Sequence of chain 1.E:
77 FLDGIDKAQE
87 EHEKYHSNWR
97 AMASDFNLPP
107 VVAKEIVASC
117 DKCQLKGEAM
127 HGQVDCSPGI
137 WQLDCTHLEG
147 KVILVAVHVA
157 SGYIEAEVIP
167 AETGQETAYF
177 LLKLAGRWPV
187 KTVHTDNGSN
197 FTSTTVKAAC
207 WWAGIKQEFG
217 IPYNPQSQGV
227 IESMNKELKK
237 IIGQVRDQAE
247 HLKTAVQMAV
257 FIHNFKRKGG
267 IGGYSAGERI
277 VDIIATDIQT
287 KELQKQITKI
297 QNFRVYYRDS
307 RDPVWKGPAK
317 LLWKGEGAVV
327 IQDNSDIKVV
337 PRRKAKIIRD

The protein below binds the small molecule below.
Small molecule (SMILES): C[C@@H]1CCO[C@H]2Cn3cc(C(=O)NCc4ccc(F)cc4F)c(=O)c(O)c3C(=O)N12

Binding-site contacts:
Ligand atom CAO contacts residue ARG307 of chain 1.M at 4.4 Å.
Ligand atom FAG contacts residue GLU228 of chain 1.E at 3.1 Å.
Ligand atom CAZ contacts residue PRO221 of chain 1.E at 4.1 Å (hydrophobic).
Ligand atom OAD contacts residue GLU228 of chain 1.E at 2.5 Å (salt-bridge).
Ligand atom CAS contacts residue MG1 of chain 1.T at 3.7 Å.
Ligand atom NBD contacts residue PRO221 of chain 1.E at 4.4 Å.
Ligand atom OAE contacts residue ASP140 of chain 1.E at 3.8 Å.
Ligand atom CAH contacts residue GLN222 of chain 1.E at 3.8 Å.
Ligand atom OAE contacts residue ASP192 of chain 1.E at 4.0 Å.
Ligand atom CAT contacts residue GLN222 of chain 1.E at 3.1 Å.
Ligand atom OAE contacts residue MG1 of chain 1.T at 2.3 Å.
Ligand atom CAJ contacts residue GLN222 of chain 1.E at 3.5 Å.
Ligand atom CAS contacts residue ASP192 of chain 1.E at 3.9 Å.
Ligand atom CAW contacts residue GLU228 of chain 1.E at 4.0 Å.
Ligand atom CAX contacts residue PRO221 of chain 1.E at 4.0 Å (hydrophobic).
Ligand atom CAU contacts residue GLU228 of chain 1.E at 4.4 Å.
Ligand atom CAR contacts residue PRO221 of chain 1.E at 4.3 Å (hydrophobic).
Ligand atom CAJ contacts residue PRO221 of chain 1.E at 4.0 Å (hydrophobic).
Ligand atom OAE contacts residue MG1 of chain 1.U at 2.1 Å.
Ligand atom FAF contacts residue GLN222 of chain 1.E at 2.6 Å.
Ligand atom NAP contacts residue GLU228 of chain 1.E at 3.9 Å.
Ligand atom OAD contacts residue MG1 of chain 1.U at 2.5 Å.
Ligand atom CAU contacts residue PRO221 of chain 1.E at 4.3 Å (hydrophobic).
Ligand atom CAZ contacts residue GLU228 of chain 1.E at 3.7 Å.
Ligand atom CAU contacts residue GLN222 of chain 1.E at 4.4 Å.
Ligand atom OAC contacts residue ASP192 of chain 1.E at 3.1 Å (salt-bridge).
Ligand atom OAQ contacts residue TYR219 of chain 1.E at 4.2 Å.
Ligand atom CAY contacts residue MG1 of chain 1.U at 4.4 Å.
Ligand atom CAL contacts residue PRO218 of chain 1.E at 4.2 Å (hydrophobic).
Ligand atom CBA contacts residue ASP192 of chain 1.E at 4.4 Å.
Ligand atom FAG contacts residue PRO221 of chain 1.E at 3.9 Å.
Ligand atom NBC contacts residue ASP192 of chain 1.E at 4.5 Å.
Ligand atom OAC contacts residue MG1 of chain 1.T at 2.6 Å.
Ligand atom CAZ contacts residue MG1 of chain 1.U at 3.1 Å.
Ligand atom CAY contacts residue MG1 of chain 1.T at 4.2 Å.
Ligand atom OAE contacts residue GLU228 of chain 1.E at 3.3 Å (salt-bridge).
Ligand atom OAD contacts residue PRO221 of chain 1.E at 4.3 Å.
Ligand atom CAW contacts residue MG1 of chain 1.U at 2.9 Å.
Ligand atom CAW contacts residue MG1 of chain 1.T at 3.5 Å.
Ligand atom CAK contacts residue PRO221 of chain 1.E at 4.0 Å (hydrophobic).

Sequence of chain 1.M:
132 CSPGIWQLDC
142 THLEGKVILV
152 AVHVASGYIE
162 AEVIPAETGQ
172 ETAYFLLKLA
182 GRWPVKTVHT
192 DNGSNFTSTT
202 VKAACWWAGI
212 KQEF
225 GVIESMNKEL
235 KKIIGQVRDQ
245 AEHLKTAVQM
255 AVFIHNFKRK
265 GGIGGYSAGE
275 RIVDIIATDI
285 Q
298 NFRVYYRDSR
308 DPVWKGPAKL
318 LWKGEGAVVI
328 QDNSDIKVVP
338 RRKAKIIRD